Binding-site contacts:
Ligand atom O1B contacts residue LYS68 of chain 19.B at 3.9 Å.
Ligand atom C8 contacts residue GLN278 of chain 19.B at 3.6 Å.
Ligand atom O1B contacts residue THR276 of chain 19.B at 3.7 Å.
Ligand atom C11 contacts residue THR276 of chain 19.B at 3.3 Å.
Ligand atom C11 contacts residue HIS138 of chain 19.A at 3.5 Å.
Ligand atom C9 contacts residue LYS68 of chain 19.B at 3.8 Å.
Ligand atom O9 contacts residue LEU67 of chain 19.B at 3.3 Å.
Ligand atom O9 contacts residue GLN278 of chain 19.B at 4.0 Å.
Ligand atom O9 contacts residue LYS68 of chain 19.B at 2.9 Å (salt-bridge).
Ligand atom O1A contacts residue SER274 of chain 19.B at 2.6 Å (h-bond).
Ligand atom C1 contacts residue ASN272 of chain 19.B at 3.8 Å.
Ligand atom C9 contacts residue GLN278 of chain 19.B at 3.2 Å.
Ligand atom C9 contacts residue LEU67 of chain 19.B at 4.1 Å (hydrophobic).
Ligand atom O1B contacts residue SER274 of chain 19.B at 4.1 Å.
Ligand atom C11 contacts residue PHE75 of chain 19.C at 2.3 Å (hydrophobic).
Ligand atom C10 contacts residue ASN272 of chain 19.B at 4.0 Å.
Ligand atom O10 contacts residue PHE75 of chain 19.C at 3.0 Å.
Ligand atom O8 contacts residue GLN278 of chain 19.B at 3.5 Å (h-bond).
Ligand atom C1 contacts residue LYS68 of chain 19.B at 3.6 Å.
Ligand atom O10 contacts residue LEU62 of chain 19.B at 4.0 Å.
Ligand atom C11 contacts residue PHE270 of chain 19.B at 3.8 Å (hydrophobic).
Ligand atom C10 contacts residue GLN278 of chain 19.B at 4.0 Å.
Ligand atom N5 contacts residue ASN272 of chain 19.B at 3.2 Å (h-bond).
Ligand atom C4 contacts residue ASN272 of chain 19.B at 4.1 Å.
Ligand atom O8 contacts residue LYS68 of chain 19.B at 3.4 Å.
Ligand atom C11 contacts residue SER274 of chain 19.B at 4.0 Å.
Ligand atom C7 contacts residue GLN278 of chain 19.B at 3.8 Å.
Ligand atom O7 contacts residue LEU62 of chain 19.B at 3.7 Å.
Ligand atom O1A contacts residue LYS68 of chain 19.B at 2.9 Å.
Ligand atom C11 contacts residue PHE65 of chain 19.B at 3.8 Å (hydrophobic).
Ligand atom O1B contacts residue ASN272 of chain 19.B at 3.4 Å (h-bond).
Ligand atom N5 contacts residue GLN278 of chain 19.B at 3.9 Å.
Ligand atom C11 contacts residue ASN272 of chain 19.B at 3.6 Å.
Ligand atom C1 contacts residue SER274 of chain 19.B at 3.7 Å.
Ligand atom C6 contacts residue ASN272 of chain 19.B at 3.6 Å.
Ligand atom C11 contacts residue LEU62 of chain 19.B at 4.1 Å (hydrophobic).
Ligand atom C10 contacts residue PHE75 of chain 19.C at 3.1 Å (hydrophobic).
Ligand atom C5 contacts residue ASN272 of chain 19.B at 4.1 Å.
Ligand atom C11 contacts residue GLN278 of chain 19.B at 3.5 Å.
Ligand atom O8 contacts residue ASN272 of chain 19.B at 3.5 Å (h-bond).

Sequence of chain 19.A:
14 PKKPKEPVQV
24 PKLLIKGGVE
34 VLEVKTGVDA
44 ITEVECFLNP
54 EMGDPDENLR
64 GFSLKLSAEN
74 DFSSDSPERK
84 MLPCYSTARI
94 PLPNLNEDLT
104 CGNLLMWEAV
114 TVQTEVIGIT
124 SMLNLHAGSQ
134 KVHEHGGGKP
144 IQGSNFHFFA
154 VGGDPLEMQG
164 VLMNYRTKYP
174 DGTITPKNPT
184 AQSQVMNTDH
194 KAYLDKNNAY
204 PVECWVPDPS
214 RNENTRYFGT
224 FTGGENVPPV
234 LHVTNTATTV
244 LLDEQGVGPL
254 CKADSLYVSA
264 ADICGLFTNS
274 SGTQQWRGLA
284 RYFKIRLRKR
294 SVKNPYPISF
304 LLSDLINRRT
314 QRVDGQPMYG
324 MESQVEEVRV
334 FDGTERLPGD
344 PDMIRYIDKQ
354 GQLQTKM

Sequence of chain 19.B:
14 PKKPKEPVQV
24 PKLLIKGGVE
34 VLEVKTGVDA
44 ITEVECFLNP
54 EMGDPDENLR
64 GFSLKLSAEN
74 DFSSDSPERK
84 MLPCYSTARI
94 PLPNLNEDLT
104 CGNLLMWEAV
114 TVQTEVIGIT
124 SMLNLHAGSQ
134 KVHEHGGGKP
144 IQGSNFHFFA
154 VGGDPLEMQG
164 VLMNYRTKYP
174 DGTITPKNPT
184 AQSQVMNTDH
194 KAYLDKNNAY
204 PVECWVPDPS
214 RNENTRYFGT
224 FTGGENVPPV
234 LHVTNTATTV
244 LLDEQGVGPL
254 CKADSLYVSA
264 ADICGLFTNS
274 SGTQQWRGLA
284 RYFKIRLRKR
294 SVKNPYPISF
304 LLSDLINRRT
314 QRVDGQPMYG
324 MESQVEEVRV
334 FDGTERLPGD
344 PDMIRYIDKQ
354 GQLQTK

This protein binds this small molecule.
Small molecule (SMILES): CC(=O)N[C@H]1[C@H]([C@H](O)[C@H](O)CO)O[C@@](O[C@H](CO)[C@@H](O)[C@@H]2O[C@@H](C(=O)O)C[C@H](O)[C@H]2NC(C)=O)(C(=O)O)C[C@@H]1O

Sequence of chain 19.C:
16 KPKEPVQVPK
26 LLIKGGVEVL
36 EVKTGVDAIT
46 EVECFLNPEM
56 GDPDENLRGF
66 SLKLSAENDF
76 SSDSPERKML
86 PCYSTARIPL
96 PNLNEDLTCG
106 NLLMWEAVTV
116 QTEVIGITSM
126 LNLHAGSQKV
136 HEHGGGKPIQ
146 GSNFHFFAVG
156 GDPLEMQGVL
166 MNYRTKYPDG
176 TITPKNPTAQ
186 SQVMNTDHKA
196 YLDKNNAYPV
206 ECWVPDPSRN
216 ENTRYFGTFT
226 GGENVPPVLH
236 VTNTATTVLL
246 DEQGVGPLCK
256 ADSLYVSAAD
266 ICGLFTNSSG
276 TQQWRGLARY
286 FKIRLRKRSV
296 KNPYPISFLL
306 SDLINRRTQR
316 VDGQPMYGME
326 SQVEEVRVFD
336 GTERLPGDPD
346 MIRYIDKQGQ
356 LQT